Binding-site contacts:
Ligand atom O6 contacts residue THR82 of chain 1.A at 3.3 Å.
Ligand atom C8 contacts residue ASN208 of chain 1.A at 4.0 Å.
Ligand atom C4 contacts residue ASN208 of chain 1.A at 4.2 Å.
Ligand atom C6 contacts residue THR210 of chain 1.A at 4.5 Å.
Ligand atom C2 contacts residue ASN208 of chain 1.A at 2.4 Å.
Ligand atom C1 contacts residue THR82 of chain 1.A at 3.8 Å.
Ligand atom O5 contacts residue THR82 of chain 1.A at 3.3 Å.
Ligand atom C7 contacts residue ASN208 of chain 1.A at 3.2 Å.
Ligand atom O7 contacts residue ASN208 of chain 1.A at 3.1 Å (h-bond).
Ligand atom C5 contacts residue THR82 of chain 1.A at 4.2 Å.
Ligand atom C5 contacts residue THR210 of chain 1.A at 4.0 Å.
Ligand atom C5 contacts residue ASN208 of chain 1.A at 3.7 Å.
Ligand atom C3 contacts residue ASN208 of chain 1.A at 3.8 Å.
Ligand atom C6 contacts residue THR82 of chain 1.A at 4.0 Å.
Ligand atom C1 contacts residue ASN208 of chain 1.A at 1.4 Å.
Ligand atom O5 contacts residue THR210 of chain 1.A at 4.0 Å.
Ligand atom C1 contacts residue THR210 of chain 1.A at 4.0 Å.
Ligand atom N2 contacts residue ASN208 of chain 1.A at 2.9 Å (h-bond).
Ligand atom O5 contacts residue ASN208 of chain 1.A at 2.4 Å (h-bond).
Ligand atom O6 contacts residue THR210 of chain 1.A at 3.3 Å (h-bond).

The protein below binds the small molecule below.
Small molecule (SMILES): CC(=O)N[C@@H]1[C@@H](O)[C@H](O)[C@@H](CO)O[C@H]1O

Sequence of chain 1.A:
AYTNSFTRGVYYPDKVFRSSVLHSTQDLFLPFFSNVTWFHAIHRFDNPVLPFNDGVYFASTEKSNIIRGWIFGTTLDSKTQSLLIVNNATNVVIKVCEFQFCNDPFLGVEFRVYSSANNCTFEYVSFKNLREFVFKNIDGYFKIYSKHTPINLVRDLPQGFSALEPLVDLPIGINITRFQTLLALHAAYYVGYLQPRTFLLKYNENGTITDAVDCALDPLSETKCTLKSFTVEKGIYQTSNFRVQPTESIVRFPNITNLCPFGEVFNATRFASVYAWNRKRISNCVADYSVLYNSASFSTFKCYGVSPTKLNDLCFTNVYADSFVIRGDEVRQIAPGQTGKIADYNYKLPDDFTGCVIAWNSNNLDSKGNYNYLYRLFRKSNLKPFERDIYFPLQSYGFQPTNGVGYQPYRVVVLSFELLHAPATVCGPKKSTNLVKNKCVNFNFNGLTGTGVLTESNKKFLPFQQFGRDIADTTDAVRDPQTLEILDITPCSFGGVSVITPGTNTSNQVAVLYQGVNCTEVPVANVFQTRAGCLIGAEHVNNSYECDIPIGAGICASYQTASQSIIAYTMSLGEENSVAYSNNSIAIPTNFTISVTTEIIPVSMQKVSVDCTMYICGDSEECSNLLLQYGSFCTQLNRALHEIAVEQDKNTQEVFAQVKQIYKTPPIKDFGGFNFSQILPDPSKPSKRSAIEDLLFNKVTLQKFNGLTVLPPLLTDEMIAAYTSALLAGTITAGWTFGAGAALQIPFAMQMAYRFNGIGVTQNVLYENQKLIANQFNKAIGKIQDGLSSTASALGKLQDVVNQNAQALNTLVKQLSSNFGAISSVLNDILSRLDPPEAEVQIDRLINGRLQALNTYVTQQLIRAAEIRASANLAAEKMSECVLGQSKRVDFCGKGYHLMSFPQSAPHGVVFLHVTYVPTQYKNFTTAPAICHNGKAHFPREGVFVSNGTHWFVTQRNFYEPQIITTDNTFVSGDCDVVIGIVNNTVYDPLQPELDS